Binding-site contacts:
Ligand atom O2 contacts residue LEU78 of chain 1.A at 3.8 Å.
Ligand atom C13 contacts residue GLU185 of chain 1.A at 3.7 Å.
Ligand atom C16 contacts residue MET101 of chain 1.A at 3.9 Å (hydrophobic).
Ligand atom C18 contacts residue MET101 of chain 1.A at 4.1 Å (hydrophobic).
Ligand atom O3 contacts residue PHE74 of chain 1.A at 3.7 Å.
Ligand atom O2 contacts residue ASN268 of chain 1.A at 3.9 Å.
Ligand atom C17 contacts residue GLU185 of chain 1.A at 3.4 Å.
Ligand atom C14 contacts residue GLU185 of chain 1.A at 3.3 Å.
Ligand atom C20 contacts residue TRP234 of chain 1.A at 4.1 Å (hydrophobic).
Ligand atom C20 contacts residue MET101 of chain 1.A at 3.6 Å (hydrophobic).
Ligand atom C8 contacts residue ILE271 of chain 1.A at 3.9 Å (hydrophobic).
Ligand atom C2 contacts residue LEU78 of chain 1.A at 4.0 Å (hydrophobic).
Ligand atom O1 contacts residue LEU78 of chain 1.A at 3.2 Å.
Ligand atom C15 contacts residue GLU185 of chain 1.A at 3.1 Å.
Ligand atom C7 contacts residue PHE74 of chain 1.A at 3.5 Å (hydrophobic).
Ligand atom C9 contacts residue ILE271 of chain 1.A at 4.2 Å (hydrophobic).
Ligand atom O2 contacts residue PHE77 of chain 1.A at 3.8 Å.
Ligand atom C20 contacts residue VAL105 of chain 1.A at 3.7 Å (hydrophobic).
Ligand atom C16 contacts residue GLU185 of chain 1.A at 3.3 Å.
Ligand atom C15 contacts residue MET101 of chain 1.A at 4.1 Å (hydrophobic).
Ligand atom C15 contacts residue GLY98 of chain 1.A at 4.1 Å.
Ligand atom C20 contacts residue TYR102 of chain 1.A at 3.9 Å (hydrophobic).
Ligand atom C8 contacts residue PHE74 of chain 1.A at 3.8 Å (hydrophobic).
Ligand atom O12 contacts residue GLU185 of chain 1.A at 4.1 Å.
Ligand atom O12 contacts residue VAL152 of chain 1.A at 3.9 Å.
Ligand atom C7 contacts residue ILE271 of chain 1.A at 4.2 Å (hydrophobic).
Ligand atom C7 contacts residue PHE275 of chain 1.A at 3.6 Å (hydrophobic).
Ligand atom C6 contacts residue ILE271 of chain 1.A at 4.2 Å (hydrophobic).
Ligand atom C6 contacts residue PHE74 of chain 1.A at 3.8 Å (hydrophobic).
Ligand atom C5 contacts residue PHE74 of chain 1.A at 3.5 Å (hydrophobic).
Ligand atom C2 contacts residue ASN268 of chain 1.A at 3.1 Å.
Ligand atom C19 contacts residue TRP234 of chain 1.A at 3.6 Å (hydrophobic).
Ligand atom C4 contacts residue ILE271 of chain 1.A at 3.5 Å (hydrophobic).
Ligand atom C1 contacts residue LEU78 of chain 1.A at 3.4 Å (hydrophobic).
Ligand atom C18 contacts residue TYR102 of chain 1.A at 3.7 Å (hydrophobic).
Ligand atom C14 contacts residue GLY98 of chain 1.A at 3.9 Å.
Ligand atom C8 contacts residue PHE275 of chain 1.A at 3.7 Å (hydrophobic).
Ligand atom C3 contacts residue LEU78 of chain 1.A at 3.7 Å (hydrophobic).
Ligand atom O1 contacts residue ASN268 of chain 1.A at 2.6 Å (h-bond).
Ligand atom C1 contacts residue ASN268 of chain 1.A at 3.3 Å.

Sequence of chain 1.A:
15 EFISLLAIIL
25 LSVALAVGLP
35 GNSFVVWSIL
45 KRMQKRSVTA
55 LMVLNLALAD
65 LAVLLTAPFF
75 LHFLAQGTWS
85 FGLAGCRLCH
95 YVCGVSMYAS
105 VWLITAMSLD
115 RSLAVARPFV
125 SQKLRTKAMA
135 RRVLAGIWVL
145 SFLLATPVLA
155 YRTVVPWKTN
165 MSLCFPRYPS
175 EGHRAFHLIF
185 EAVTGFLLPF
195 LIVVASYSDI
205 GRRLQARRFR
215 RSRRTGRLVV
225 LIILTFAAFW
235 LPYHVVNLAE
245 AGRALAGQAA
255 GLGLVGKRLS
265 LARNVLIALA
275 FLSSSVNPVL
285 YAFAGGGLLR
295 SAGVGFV

A small-molecule ligand and the protein it binds are described below.
Small molecule (SMILES): CCCCC/C=C\C[C@@H](O)/C=C/C=C/C=C\[C@@H](O)CCCC(=O)O